Sequence of chain 1.A:
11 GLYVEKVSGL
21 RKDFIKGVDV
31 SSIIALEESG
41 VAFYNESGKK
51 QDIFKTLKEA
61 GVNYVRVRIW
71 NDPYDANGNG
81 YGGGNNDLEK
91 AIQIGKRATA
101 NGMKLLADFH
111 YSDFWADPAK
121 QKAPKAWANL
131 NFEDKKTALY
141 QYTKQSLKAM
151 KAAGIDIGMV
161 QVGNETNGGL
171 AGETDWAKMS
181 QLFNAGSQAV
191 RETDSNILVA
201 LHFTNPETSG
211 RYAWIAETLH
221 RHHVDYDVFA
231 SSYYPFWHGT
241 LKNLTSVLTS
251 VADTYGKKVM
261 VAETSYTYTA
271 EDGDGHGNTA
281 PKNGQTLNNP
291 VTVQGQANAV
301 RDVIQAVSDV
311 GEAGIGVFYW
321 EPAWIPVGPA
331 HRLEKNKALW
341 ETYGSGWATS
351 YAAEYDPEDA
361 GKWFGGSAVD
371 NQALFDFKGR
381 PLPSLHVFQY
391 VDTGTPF

Binding-site contacts:
Ligand atom O5 contacts residue TRP320 of chain 1.A at 3.8 Å.
Ligand atom O3 contacts residue TRP115 of chain 1.A at 4.0 Å.
Ligand atom C6 contacts residue TRP347 of chain 1.A at 3.4 Å (hydrophobic).
Ligand atom O6 contacts residue VAL369 of chain 1.A at 3.7 Å.
Ligand atom C1 contacts residue TRP320 of chain 1.A at 4.2 Å (hydrophobic).
Ligand atom O3 contacts residue TRP363 of chain 1.A at 3.8 Å.
Ligand atom O3 contacts residue ASP117 of chain 1.A at 3.7 Å.
Ligand atom O3 contacts residue LYS120 of chain 1.A at 3.0 Å (salt-bridge).
Ligand atom O6 contacts residue TRP320 of chain 1.A at 3.6 Å.
Ligand atom C5 contacts residue TRP363 of chain 1.A at 3.5 Å (hydrophobic).
Ligand atom O4 contacts residue LYS282 of chain 1.A at 2.8 Å.
Ligand atom O3 contacts residue TRP347 of chain 1.A at 3.9 Å.
Ligand atom C2 contacts residue ASP117 of chain 1.A at 3.9 Å.
Ligand atom O4 contacts residue ASN278 of chain 1.A at 3.5 Å (h-bond).
Ligand atom O2 contacts residue TRP115 of chain 1.A at 4.2 Å.
Ligand atom C1 contacts residue ASP359 of chain 1.A at 4.2 Å.
Ligand atom C4 contacts residue TRP363 of chain 1.A at 3.9 Å (hydrophobic).
Ligand atom C4 contacts residue TRP347 of chain 1.A at 3.6 Å (hydrophobic).
Ligand atom C1 contacts residue TRP115 of chain 1.A at 4.1 Å (hydrophobic).
Ligand atom C6 contacts residue TRP363 of chain 1.A at 3.9 Å (hydrophobic).
Ligand atom O2 contacts residue ASP359 of chain 1.A at 3.1 Å (salt-bridge).
Ligand atom O2 contacts residue ASP117 of chain 1.A at 2.9 Å (salt-bridge).
Ligand atom C6 contacts residue HIS276 of chain 1.A at 3.5 Å.
Ligand atom C3 contacts residue TRP115 of chain 1.A at 3.7 Å (hydrophobic).
Ligand atom C5 contacts residue TRP347 of chain 1.A at 3.5 Å (hydrophobic).
Ligand atom C3 contacts residue LYS282 of chain 1.A at 4.2 Å.
Ligand atom O5 contacts residue TRP347 of chain 1.A at 3.9 Å.
Ligand atom C6 contacts residue GLY277 of chain 1.A at 3.4 Å.
Ligand atom C3 contacts residue TRP363 of chain 1.A at 3.9 Å (hydrophobic).
Ligand atom C6 contacts residue ALA368 of chain 1.A at 4.1 Å (hydrophobic).
Ligand atom O6 contacts residue GLY277 of chain 1.A at 2.7 Å (h-bond).
Ligand atom C2 contacts residue ASP359 of chain 1.A at 3.7 Å.
Ligand atom O3 contacts residue ASP359 of chain 1.A at 2.9 Å (salt-bridge).
Ligand atom O3 contacts residue LYS282 of chain 1.A at 3.5 Å.
Ligand atom C1 contacts residue TRP347 of chain 1.A at 3.9 Å (hydrophobic).
Ligand atom O6 contacts residue HIS276 of chain 1.A at 3.2 Å (h-bond).
Ligand atom O6 contacts residue ALA368 of chain 1.A at 3.2 Å.
Ligand atom C4 contacts residue LYS282 of chain 1.A at 3.7 Å.
Ligand atom C1 contacts residue TRP363 of chain 1.A at 4.0 Å (hydrophobic).
Ligand atom C3 contacts residue ASP359 of chain 1.A at 3.3 Å.

This small molecule binds to this protein.
Small molecule (SMILES): OC[C@H]1O[C@@H](O[C@@H]2[C@H](O)[C@@H](O)[C@H](O[C@@H]3[C@H](O)[C@@H](O)[C@H](O)O[C@@H]3CO)O[C@@H]2CO)[C@H](O)[C@@H](O)[C@H]1O